A small-molecule ligand and the protein it binds are described below.
Small molecule (SMILES): O=C(O)[C@@H]1CCCN1

Sequence of chain 7.A:
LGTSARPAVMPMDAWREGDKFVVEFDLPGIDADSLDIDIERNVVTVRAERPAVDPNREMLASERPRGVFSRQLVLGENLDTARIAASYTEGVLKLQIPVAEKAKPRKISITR

Binding-site contacts:
Ligand atom CG contacts residue PRO123 of chain 7.A at 4.4 Å (hydrophobic).
Ligand atom CG contacts residue ARG124 of chain 7.A at 3.9 Å.
Ligand atom CD contacts residue LYS125 of chain 7.A at 2.9 Å.
Ligand atom N contacts residue LYS125 of chain 7.A at 2.8 Å (salt-bridge).
Ligand atom O contacts residue ARG124 of chain 7.A at 4.1 Å.
Ligand atom CB contacts residue ARG124 of chain 7.A at 4.3 Å.
Ligand atom CD contacts residue ARG124 of chain 7.A at 3.1 Å.
Ligand atom CA contacts residue LYS125 of chain 7.A at 4.2 Å.
Ligand atom CG contacts residue LYS125 of chain 7.A at 3.7 Å.
Ligand atom N contacts residue ARG124 of chain 7.A at 3.8 Å.
Ligand atom C contacts residue ARG124 of chain 7.A at 4.4 Å.